Binding-site contacts:
Ligand atom O7 contacts residue ASN185 of chain 1.B at 3.7 Å.
Ligand atom C5 contacts residue GLN208 of chain 1.B at 3.2 Å.
Ligand atom O6 contacts residue GLN208 of chain 1.B at 3.9 Å.
Ligand atom C3 contacts residue GLN208 of chain 1.B at 4.4 Å.
Ligand atom O5 contacts residue ASN185 of chain 1.B at 2.4 Å (h-bond).
Ligand atom C7 contacts residue ASN185 of chain 1.B at 3.5 Å.
Ligand atom C5 contacts residue ASN185 of chain 1.B at 3.7 Å.
Ligand atom O4 contacts residue GLN208 of chain 1.B at 4.1 Å.
Ligand atom O6 contacts residue ASN185 of chain 1.B at 4.3 Å.
Ligand atom C2 contacts residue ASN185 of chain 1.B at 2.5 Å.
Ligand atom C6 contacts residue GLN208 of chain 1.B at 4.0 Å.
Ligand atom O6 contacts residue THR184 of chain 1.B at 3.5 Å (h-bond).
Ligand atom C1 contacts residue GLN208 of chain 1.B at 4.0 Å.
Ligand atom C4 contacts residue ASN185 of chain 1.B at 4.3 Å.
Ligand atom C1 contacts residue ASN185 of chain 1.B at 1.4 Å.
Ligand atom O5 contacts residue GLN208 of chain 1.B at 3.8 Å.
Ligand atom C4 contacts residue GLN208 of chain 1.B at 4.1 Å.
Ligand atom C3 contacts residue ASN185 of chain 1.B at 3.8 Å.
Ligand atom N2 contacts residue ASN185 of chain 1.B at 2.8 Å (h-bond).

Sequence of chain 1.B:
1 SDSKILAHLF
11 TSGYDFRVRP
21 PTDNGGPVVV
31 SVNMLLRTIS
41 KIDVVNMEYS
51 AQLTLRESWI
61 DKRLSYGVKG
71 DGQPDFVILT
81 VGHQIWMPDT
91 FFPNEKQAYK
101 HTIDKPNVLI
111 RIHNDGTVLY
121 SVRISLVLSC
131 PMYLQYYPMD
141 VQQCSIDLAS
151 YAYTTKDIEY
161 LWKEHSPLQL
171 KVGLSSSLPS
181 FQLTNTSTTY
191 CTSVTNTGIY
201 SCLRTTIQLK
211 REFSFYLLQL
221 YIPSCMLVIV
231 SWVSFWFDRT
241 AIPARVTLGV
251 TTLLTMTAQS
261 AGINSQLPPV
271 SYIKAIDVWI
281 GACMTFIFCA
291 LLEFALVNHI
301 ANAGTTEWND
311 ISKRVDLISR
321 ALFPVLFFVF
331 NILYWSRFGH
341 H

This small molecule binds to this protein.
Small molecule (SMILES): CC(=O)N[C@@H]1[C@@H](O)[C@H](O)[C@@H](CO)O[C@H]1O